The small molecule below binds the protein below.
Small molecule (SMILES): CC(=O)N[C@@H]1[C@@H](O)[C@H](O)[C@@H](CO)O[C@H]1O

Binding-site contacts:
Ligand atom C7 contacts residue ASN548 of chain 1.B at 3.1 Å.
Ligand atom N2 contacts residue SER422 of chain 1.B at 4.3 Å.
Ligand atom C7 contacts residue SER547 of chain 1.B at 4.2 Å.
Ligand atom C2 contacts residue ASN548 of chain 1.B at 2.5 Å.
Ligand atom C8 contacts residue SER547 of chain 1.B at 3.5 Å.
Ligand atom C8 contacts residue ASN548 of chain 1.B at 4.3 Å.
Ligand atom C4 contacts residue ASN548 of chain 1.B at 4.2 Å.
Ligand atom C8 contacts residue LYS418 of chain 1.B at 3.7 Å.
Ligand atom N2 contacts residue ASN548 of chain 1.B at 2.9 Å (h-bond).
Ligand atom C8 contacts residue ASP545 of chain 1.B at 4.1 Å.
Ligand atom C3 contacts residue ASN548 of chain 1.B at 3.8 Å.
Ligand atom O7 contacts residue ASN548 of chain 1.B at 2.9 Å (h-bond).
Ligand atom C5 contacts residue ASN548 of chain 1.B at 3.7 Å.
Ligand atom O5 contacts residue ASN548 of chain 1.B at 2.4 Å (h-bond).
Ligand atom O3 contacts residue SER422 of chain 1.B at 4.1 Å.
Ligand atom C1 contacts residue ASN548 of chain 1.B at 1.4 Å.

Sequence of chain 1.B:
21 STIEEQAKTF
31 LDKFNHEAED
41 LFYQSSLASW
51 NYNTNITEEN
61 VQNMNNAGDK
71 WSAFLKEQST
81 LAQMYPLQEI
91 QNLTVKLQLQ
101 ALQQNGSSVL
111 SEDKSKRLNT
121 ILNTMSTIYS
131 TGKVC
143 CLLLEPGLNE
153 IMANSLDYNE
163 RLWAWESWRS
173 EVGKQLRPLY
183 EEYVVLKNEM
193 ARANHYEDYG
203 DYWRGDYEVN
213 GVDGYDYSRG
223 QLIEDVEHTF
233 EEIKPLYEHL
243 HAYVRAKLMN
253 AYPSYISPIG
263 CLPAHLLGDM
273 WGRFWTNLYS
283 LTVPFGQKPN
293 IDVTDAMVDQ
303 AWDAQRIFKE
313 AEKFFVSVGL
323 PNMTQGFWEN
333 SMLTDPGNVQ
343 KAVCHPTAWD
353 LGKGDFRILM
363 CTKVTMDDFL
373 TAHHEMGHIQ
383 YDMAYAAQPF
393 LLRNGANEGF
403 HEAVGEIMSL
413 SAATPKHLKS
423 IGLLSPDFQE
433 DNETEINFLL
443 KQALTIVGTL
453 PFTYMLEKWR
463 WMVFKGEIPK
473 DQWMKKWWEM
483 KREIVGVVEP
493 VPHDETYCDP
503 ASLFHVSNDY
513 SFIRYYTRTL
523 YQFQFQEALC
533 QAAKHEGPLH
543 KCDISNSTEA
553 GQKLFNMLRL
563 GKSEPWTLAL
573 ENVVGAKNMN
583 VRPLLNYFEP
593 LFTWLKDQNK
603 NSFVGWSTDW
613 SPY